Sequence of chain 1.AA:
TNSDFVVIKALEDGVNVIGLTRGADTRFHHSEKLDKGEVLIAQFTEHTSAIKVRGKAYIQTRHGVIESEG

Binding-site contacts:
Ligand atom NE1 contacts residue ALA44 of chain 1.AA at 3.8 Å.
Ligand atom CG contacts residue SER51 of chain 1.BA at 3.8 Å.
Ligand atom NE1 contacts residue GLN45 of chain 1.AA at 2.9 Å (h-bond).
Ligand atom O contacts residue SER51 of chain 1.BA at 3.0 Å (h-bond).
Ligand atom CZ2 contacts residue ILE53 of chain 1.AA at 3.9 Å (hydrophobic).
Ligand atom C contacts residue THR47 of chain 1.AA at 3.4 Å.
Ligand atom CE2 contacts residue GLN45 of chain 1.AA at 4.0 Å.
Ligand atom CA contacts residue THR23 of chain 1.BA at 3.8 Å.
Ligand atom O contacts residue ARG24 of chain 1.BA at 3.5 Å.
Ligand atom CE3 contacts residue HIS32 of chain 1.AA at 3.8 Å.
Ligand atom CE3 contacts residue HIS31 of chain 1.AA at 4.0 Å.
Ligand atom N contacts residue THR23 of chain 1.BA at 2.8 Å (h-bond).
Ligand atom O contacts residue GLY25 of chain 1.BA at 3.0 Å (h-bond).
Ligand atom C contacts residue SER51 of chain 1.BA at 3.5 Å.
Ligand atom C contacts residue GLY25 of chain 1.BA at 3.5 Å.
Ligand atom OXT contacts residue HIS49 of chain 1.AA at 3.9 Å.
Ligand atom CZ3 contacts residue HIS32 of chain 1.AA at 3.8 Å.
Ligand atom CH2 contacts residue GLY21 of chain 1.AA at 3.5 Å.
Ligand atom CZ2 contacts residue THR50 of chain 1.AA at 3.9 Å.
Ligand atom CD1 contacts residue THR47 of chain 1.AA at 3.8 Å.
Ligand atom OXT contacts residue THR50 of chain 1.AA at 2.7 Å (h-bond).
Ligand atom CD1 contacts residue SER51 of chain 1.BA at 3.5 Å.
Ligand atom OXT contacts residue THR47 of chain 1.AA at 2.5 Å (h-bond).
Ligand atom O contacts residue THR23 of chain 1.BA at 4.0 Å.
Ligand atom N contacts residue GLY25 of chain 1.BA at 2.8 Å (h-bond).
Ligand atom CB contacts residue SER51 of chain 1.BA at 3.4 Å.
Ligand atom CA contacts residue SER51 of chain 1.BA at 3.9 Å.
Ligand atom CZ3 contacts residue GLY21 of chain 1.AA at 3.6 Å.
Ligand atom CB contacts residue THR28 of chain 1.BA at 3.5 Å.
Ligand atom CD2 contacts residue THR50 of chain 1.AA at 4.0 Å.
Ligand atom O contacts residue THR47 of chain 1.AA at 3.5 Å (h-bond).
Ligand atom N contacts residue ASP27 of chain 1.BA at 3.0 Å (salt-bridge).
Ligand atom CA contacts residue THR28 of chain 1.BA at 3.2 Å.
Ligand atom CD1 contacts residue GLN45 of chain 1.AA at 3.6 Å.
Ligand atom CH2 contacts residue ILE20 of chain 1.AA at 4.0 Å (hydrophobic).
Ligand atom CA contacts residue GLY25 of chain 1.BA at 3.5 Å.
Ligand atom CB contacts residue THR23 of chain 1.BA at 3.8 Å.
Ligand atom C contacts residue THR50 of chain 1.AA at 3.8 Å.
Ligand atom N contacts residue THR28 of chain 1.BA at 2.8 Å (h-bond).
Ligand atom CE2 contacts residue THR50 of chain 1.AA at 4.0 Å.

Sequence of chain 1.BA:
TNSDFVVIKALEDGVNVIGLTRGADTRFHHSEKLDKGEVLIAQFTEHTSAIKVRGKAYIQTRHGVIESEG

A small-molecule ligand and the protein it binds are described below.
Small molecule (SMILES): N[C@@H](Cc1c[nH]c2ccccc12)C(=O)O